Binding-site contacts:
Ligand atom C14 contacts residue TYR269 of chain 1.A at 4.1 Å (hydrophobic).
Ligand atom C20 contacts residue LYS297 of chain 1.A at 4.1 Å.
Ligand atom C18 contacts residue TYR192 of chain 1.A at 4.0 Å (hydrophobic).
Ligand atom C13 contacts residue LYS297 of chain 1.A at 3.6 Å.
Ligand atom C20 contacts residue ALA118 of chain 1.A at 3.7 Å (hydrophobic).
Ligand atom C1 contacts residue TYR269 of chain 1.A at 4.4 Å (hydrophobic).
Ligand atom C7 contacts residue MET208 of chain 1.A at 3.5 Å (hydrophobic).
Ligand atom C3 contacts residue ALA273 of chain 1.A at 4.1 Å (hydrophobic).
Ligand atom C13 contacts residue TYR269 of chain 1.A at 4.0 Å (hydrophobic).
Ligand atom C8 contacts residue TYR269 of chain 1.A at 3.9 Å (hydrophobic).
Ligand atom C2 contacts residue PHE213 of chain 1.A at 4.3 Å (hydrophobic).
Ligand atom C3 contacts residue TYR269 of chain 1.A at 4.1 Å (hydrophobic).
Ligand atom C19 contacts residue TRP266 of chain 1.A at 3.7 Å (hydrophobic).
Ligand atom C3 contacts residue PHE209 of chain 1.A at 3.9 Å (hydrophobic).
Ligand atom C17 contacts residue TRP266 of chain 1.A at 3.3 Å (hydrophobic).
Ligand atom C14 contacts residue GLU182 of chain 1.A at 4.2 Å.
Ligand atom C16 contacts residue HIS212 of chain 1.A at 3.7 Å.
Ligand atom C6 contacts residue TYR269 of chain 1.A at 4.3 Å (hydrophobic).
Ligand atom C9 contacts residue TYR269 of chain 1.A at 4.3 Å (hydrophobic).
Ligand atom C1 contacts residue MET208 of chain 1.A at 4.3 Å (hydrophobic).
Ligand atom C4 contacts residue TYR269 of chain 1.A at 4.0 Å (hydrophobic).
Ligand atom C13 contacts residue ALA118 of chain 1.A at 4.2 Å (hydrophobic).
Ligand atom C16 contacts residue PHE213 of chain 1.A at 4.2 Å (hydrophobic).
Ligand atom C9 contacts residue TRP266 of chain 1.A at 4.3 Å (hydrophobic).
Ligand atom C12 contacts residue TYR269 of chain 1.A at 3.4 Å (hydrophobic).
Ligand atom C3 contacts residue ALA270 of chain 1.A at 3.9 Å (hydrophobic).
Ligand atom C17 contacts residue TYR269 of chain 1.A at 4.2 Å (hydrophobic).
Ligand atom C2 contacts residue ALA270 of chain 1.A at 3.7 Å (hydrophobic).
Ligand atom C15 contacts residue LYS297 of chain 1.A at 1.3 Å.
Ligand atom C16 contacts residue PHE209 of chain 1.A at 4.3 Å (hydrophobic).
Ligand atom C2 contacts residue TYR269 of chain 1.A at 4.0 Å (hydrophobic).
Ligand atom C14 contacts residue LYS297 of chain 1.A at 2.4 Å.
Ligand atom C12 contacts residue THR119 of chain 1.A at 4.3 Å.
Ligand atom C11 contacts residue THR119 of chain 1.A at 4.3 Å.
Ligand atom C16 contacts residue MET208 of chain 1.A at 3.5 Å (hydrophobic).
Ligand atom C6 contacts residue MET208 of chain 1.A at 3.9 Å (hydrophobic).
Ligand atom C19 contacts residue GLU123 of chain 1.A at 4.0 Å.
Ligand atom C4 contacts residue ALA273 of chain 1.A at 3.4 Å (hydrophobic).
Ligand atom C10 contacts residue TYR269 of chain 1.A at 3.5 Å (hydrophobic).
Ligand atom C11 contacts residue TYR269 of chain 1.A at 3.8 Å (hydrophobic).

A protein and the small-molecule ligand that binds it are described below.
Small molecule (SMILES): CC1=C(/C=C/C(C)=C/C=C/C(C)=C/C=O)C(C)(C)CCC1

Sequence of chain 1.A:
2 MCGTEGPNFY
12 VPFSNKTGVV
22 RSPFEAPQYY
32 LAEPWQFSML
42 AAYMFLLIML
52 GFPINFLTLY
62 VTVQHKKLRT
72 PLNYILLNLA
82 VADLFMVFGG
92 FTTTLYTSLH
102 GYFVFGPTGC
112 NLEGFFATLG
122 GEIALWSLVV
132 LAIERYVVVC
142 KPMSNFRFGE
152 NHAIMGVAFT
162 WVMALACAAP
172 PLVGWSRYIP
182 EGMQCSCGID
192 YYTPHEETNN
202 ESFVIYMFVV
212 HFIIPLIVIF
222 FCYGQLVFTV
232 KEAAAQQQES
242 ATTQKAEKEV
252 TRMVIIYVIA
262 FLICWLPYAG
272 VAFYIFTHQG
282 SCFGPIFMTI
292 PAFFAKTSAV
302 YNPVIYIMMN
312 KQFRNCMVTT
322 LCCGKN